Sequence of chain 1.C:
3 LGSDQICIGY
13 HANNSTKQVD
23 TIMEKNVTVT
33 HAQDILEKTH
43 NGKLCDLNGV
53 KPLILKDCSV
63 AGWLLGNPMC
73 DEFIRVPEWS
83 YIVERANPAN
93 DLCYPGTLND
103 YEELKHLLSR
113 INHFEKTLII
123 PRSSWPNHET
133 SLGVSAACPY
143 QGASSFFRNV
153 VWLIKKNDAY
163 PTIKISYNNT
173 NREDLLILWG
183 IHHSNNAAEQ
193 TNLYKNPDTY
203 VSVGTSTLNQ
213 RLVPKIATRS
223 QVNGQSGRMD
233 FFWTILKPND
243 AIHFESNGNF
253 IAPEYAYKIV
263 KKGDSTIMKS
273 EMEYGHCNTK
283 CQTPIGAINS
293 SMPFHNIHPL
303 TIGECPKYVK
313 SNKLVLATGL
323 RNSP

Binding-site contacts:
Ligand atom O5 contacts residue ASN28 of chain 1.C at 2.7 Å (h-bond).
Ligand atom C3 contacts residue ASN28 of chain 1.C at 3.7 Å.
Ligand atom C1 contacts residue GLN20 of chain 1.C at 4.2 Å.
Ligand atom C7 contacts residue ASN28 of chain 1.C at 3.1 Å.
Ligand atom O5 contacts residue GLN20 of chain 1.C at 4.0 Å.
Ligand atom C1 contacts residue ASN28 of chain 1.C at 1.5 Å.
Ligand atom C2 contacts residue ASN28 of chain 1.C at 2.3 Å.
Ligand atom C4 contacts residue ASN28 of chain 1.C at 4.4 Å.
Ligand atom C8 contacts residue ASN28 of chain 1.C at 4.2 Å.
Ligand atom O7 contacts residue ASN28 of chain 1.C at 3.3 Å (h-bond).
Ligand atom N2 contacts residue ASN28 of chain 1.C at 2.6 Å (h-bond).
Ligand atom C5 contacts residue ASN28 of chain 1.C at 4.0 Å.

The protein below binds the small molecule below.
Small molecule (SMILES): CC(=O)N[C@@H]1[C@@H](O)[C@H](O)[C@@H](CO)O[C@H]1O